Sequence of chain 2.A:
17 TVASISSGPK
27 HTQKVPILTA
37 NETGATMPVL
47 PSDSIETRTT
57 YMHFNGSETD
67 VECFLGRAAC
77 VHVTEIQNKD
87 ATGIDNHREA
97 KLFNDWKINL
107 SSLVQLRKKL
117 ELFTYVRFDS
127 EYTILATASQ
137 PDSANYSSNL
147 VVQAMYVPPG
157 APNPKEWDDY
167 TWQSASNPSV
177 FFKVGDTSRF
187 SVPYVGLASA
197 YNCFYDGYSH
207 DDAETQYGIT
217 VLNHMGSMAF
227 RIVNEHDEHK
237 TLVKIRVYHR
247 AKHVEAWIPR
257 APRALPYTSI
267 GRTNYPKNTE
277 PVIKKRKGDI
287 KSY

A protein and the small-molecule ligand that binds it are described below.
Small molecule (SMILES): Cc1cc(CCCCCCCOc2ccc(C3=N[C@@H](C)CO3)cc2)on1

Binding-site contacts:
Ligand atom C3 contacts residue PHE186 of chain 2.A at 3.8 Å (hydrophobic).
Ligand atom C5B contacts residue TYR197 of chain 2.A at 3.7 Å (hydrophobic).
Ligand atom C4B contacts residue LEU106 of chain 2.A at 3.7 Å (hydrophobic).
Ligand atom C3B contacts residue MET221 of chain 2.A at 3.8 Å (hydrophobic).
Ligand atom C4 contacts residue MET224 of chain 2.A at 3.8 Å (hydrophobic).
Ligand atom C6C contacts residue VAL191 of chain 2.A at 3.2 Å (hydrophobic).
Ligand atom C3C contacts residue TYR128 of chain 2.A at 3.9 Å (hydrophobic).
Ligand atom N2 contacts residue ALA24 of chain 2.C at 3.4 Å.
Ligand atom C3C contacts residue VAL188 of chain 2.A at 3.3 Å (hydrophobic).
Ligand atom O1 contacts residue ALA24 of chain 2.C at 3.6 Å.
Ligand atom O1 contacts residue TYR152 of chain 2.A at 3.9 Å.
Ligand atom C5B contacts residue LEU106 of chain 2.A at 3.5 Å (hydrophobic).
Ligand atom C4 contacts residue TYR152 of chain 2.A at 3.9 Å (hydrophobic).
Ligand atom C6B contacts residue LEU106 of chain 2.A at 3.9 Å (hydrophobic).
Ligand atom C5C contacts residue ILE104 of chain 2.A at 3.8 Å (hydrophobic).
Ligand atom C3 contacts residue PRO174 of chain 2.A at 3.8 Å (hydrophobic).
Ligand atom N3A contacts residue ASN219 of chain 2.A at 3.0 Å (h-bond).
Ligand atom C4 contacts residue PHE186 of chain 2.A at 3.6 Å (hydrophobic).
Ligand atom N2 contacts residue PHE186 of chain 2.A at 3.7 Å.
Ligand atom C31 contacts residue SER175 of chain 2.A at 3.6 Å.
Ligand atom C7C contacts residue TYR197 of chain 2.A at 3.8 Å (hydrophobic).
Ligand atom O1B contacts residue TYR128 of chain 2.A at 3.9 Å.
Ligand atom C4C contacts residue TYR152 of chain 2.A at 3.8 Å (hydrophobic).
Ligand atom C6B contacts residue TYR197 of chain 2.A at 3.6 Å (hydrophobic).
Ligand atom CM1 contacts residue SER107 of chain 2.A at 3.9 Å.
Ligand atom C7C contacts residue TYR128 of chain 2.A at 3.6 Å (hydrophobic).
Ligand atom C5C contacts residue TYR128 of chain 2.A at 3.5 Å (hydrophobic).
Ligand atom O1 contacts residue VAL188 of chain 2.A at 3.8 Å.
Ligand atom C4A contacts residue ASN219 of chain 2.A at 3.5 Å.
Ligand atom C5 contacts residue TYR152 of chain 2.A at 3.8 Å (hydrophobic).
Ligand atom C31 contacts residue ALA150 of chain 2.A at 3.5 Å (hydrophobic).
Ligand atom C1B contacts residue MET221 of chain 2.A at 3.8 Å (hydrophobic).
Ligand atom C5 contacts residue PHE186 of chain 2.A at 3.5 Å (hydrophobic).
Ligand atom O1B contacts residue MET221 of chain 2.A at 3.4 Å.
Ligand atom C2B contacts residue MET221 of chain 2.A at 3.5 Å (hydrophobic).
Ligand atom C31 contacts residue PRO174 of chain 2.A at 3.4 Å (hydrophobic).
Ligand atom C6C contacts residue MET221 of chain 2.A at 3.7 Å (hydrophobic).
Ligand atom O1 contacts residue PHE186 of chain 2.A at 3.5 Å.
Ligand atom C2C contacts residue VAL188 of chain 2.A at 3.2 Å (hydrophobic).
Ligand atom C31 contacts residue VAL176 of chain 2.A at 3.3 Å (hydrophobic).

Sequence of chain 2.C:
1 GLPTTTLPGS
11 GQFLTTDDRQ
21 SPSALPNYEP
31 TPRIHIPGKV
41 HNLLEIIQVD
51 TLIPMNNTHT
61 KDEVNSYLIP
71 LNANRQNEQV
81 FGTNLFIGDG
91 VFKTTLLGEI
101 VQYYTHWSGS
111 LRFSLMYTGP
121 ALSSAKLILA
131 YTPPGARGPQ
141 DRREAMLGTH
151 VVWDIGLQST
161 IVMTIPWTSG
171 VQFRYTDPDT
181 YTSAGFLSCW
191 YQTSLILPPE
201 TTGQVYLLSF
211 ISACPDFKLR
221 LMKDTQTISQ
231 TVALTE